Sequence of chain 1.A:
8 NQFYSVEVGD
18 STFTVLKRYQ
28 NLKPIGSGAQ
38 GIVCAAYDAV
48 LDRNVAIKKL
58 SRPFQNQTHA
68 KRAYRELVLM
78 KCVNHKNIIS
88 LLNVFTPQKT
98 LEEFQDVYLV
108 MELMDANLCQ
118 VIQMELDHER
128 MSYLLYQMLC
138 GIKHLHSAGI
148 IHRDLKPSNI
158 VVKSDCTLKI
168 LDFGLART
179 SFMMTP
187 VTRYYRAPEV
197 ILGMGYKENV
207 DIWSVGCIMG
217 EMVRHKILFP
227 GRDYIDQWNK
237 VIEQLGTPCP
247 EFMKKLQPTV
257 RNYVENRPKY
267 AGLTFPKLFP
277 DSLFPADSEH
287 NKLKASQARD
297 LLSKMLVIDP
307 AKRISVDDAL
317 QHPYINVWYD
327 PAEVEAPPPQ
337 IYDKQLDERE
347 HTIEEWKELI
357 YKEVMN

Binding-site contacts:
Ligand atom C6 contacts residue TYR230 of chain 1.A at 4.1 Å (hydrophobic).
Ligand atom C1N contacts residue GLY199 of chain 1.A at 3.7 Å.
Ligand atom C1 contacts residue GLY201 of chain 1.A at 4.5 Å.
Ligand atom C1N contacts residue GLN253 of chain 1.A at 3.4 Å.
Ligand atom C5 contacts residue TRP234 of chain 1.A at 4.2 Å (hydrophobic).
Ligand atom C6 contacts residue ILE197 of chain 1.A at 4.2 Å (hydrophobic).
Ligand atom C6 contacts residue LEU198 of chain 1.A at 4.2 Å (hydrophobic).
Ligand atom S1 contacts residue SER179 of chain 1.A at 3.5 Å (h-bond).
Ligand atom C8 contacts residue VAL256 of chain 1.A at 4.5 Å (hydrophobic).
Ligand atom C7 contacts residue LEU198 of chain 1.A at 3.9 Å (hydrophobic).
Ligand atom C11 contacts residue GLY199 of chain 1.A at 4.4 Å.
Ligand atom O2S contacts residue MET200 of chain 1.A at 3.8 Å.
Ligand atom C5 contacts residue LEU198 of chain 1.A at 4.0 Å (hydrophobic).
Ligand atom C7 contacts residue VAL256 of chain 1.A at 3.9 Å (hydrophobic).
Ligand atom C16 contacts residue GLY199 of chain 1.A at 4.1 Å.
Ligand atom S1 contacts residue GLY201 of chain 1.A at 4.0 Å.
Ligand atom N1 contacts residue GLY199 of chain 1.A at 4.0 Å.
Ligand atom C5 contacts residue TYR259 of chain 1.A at 4.3 Å (hydrophobic).
Ligand atom C8 contacts residue ILE197 of chain 1.A at 3.5 Å (hydrophobic).
Ligand atom C9 contacts residue VAL256 of chain 1.A at 3.8 Å (hydrophobic).
Ligand atom C10 contacts residue ILE197 of chain 1.A at 4.0 Å (hydrophobic).
Ligand atom C3 contacts residue GLY199 of chain 1.A at 3.7 Å.
Ligand atom C9 contacts residue LEU198 of chain 1.A at 4.3 Å (hydrophobic).
Ligand atom C5 contacts residue ILE231 of chain 1.A at 3.8 Å (hydrophobic).
Ligand atom O3S contacts residue SER179 of chain 1.A at 3.0 Å (h-bond).
Ligand atom C5 contacts residue TYR230 of chain 1.A at 4.2 Å (hydrophobic).
Ligand atom O2S contacts residue GLY199 of chain 1.A at 3.5 Å.
Ligand atom C11 contacts residue LEU198 of chain 1.A at 3.8 Å (hydrophobic).
Ligand atom C9 contacts residue ILE197 of chain 1.A at 3.7 Å (hydrophobic).
Ligand atom C7 contacts residue ILE197 of chain 1.A at 4.3 Å (hydrophobic).
Ligand atom O1S contacts residue PHE180 of chain 1.A at 4.3 Å.
Ligand atom C15 contacts residue GLY199 of chain 1.A at 3.2 Å.
Ligand atom C6 contacts residue ILE231 of chain 1.A at 4.1 Å (hydrophobic).
Ligand atom C13 contacts residue GLY199 of chain 1.A at 3.7 Å.
Ligand atom O3S contacts residue GLY201 of chain 1.A at 3.8 Å.
Ligand atom O2S contacts residue GLY201 of chain 1.A at 3.0 Å (h-bond).
Ligand atom C14 contacts residue GLY199 of chain 1.A at 4.3 Å.
Ligand atom C15 contacts residue GLN253 of chain 1.A at 4.1 Å.
Ligand atom O3S contacts residue TYR202 of chain 1.A at 3.7 Å.
Ligand atom O1S contacts residue SER179 of chain 1.A at 2.9 Å (h-bond).

The protein below binds the small molecule below.
Small molecule (SMILES): CCCCCCCCCCCC[N+](C)(C)CCCS(=O)(=O)O